Sequence of chain 1.A:
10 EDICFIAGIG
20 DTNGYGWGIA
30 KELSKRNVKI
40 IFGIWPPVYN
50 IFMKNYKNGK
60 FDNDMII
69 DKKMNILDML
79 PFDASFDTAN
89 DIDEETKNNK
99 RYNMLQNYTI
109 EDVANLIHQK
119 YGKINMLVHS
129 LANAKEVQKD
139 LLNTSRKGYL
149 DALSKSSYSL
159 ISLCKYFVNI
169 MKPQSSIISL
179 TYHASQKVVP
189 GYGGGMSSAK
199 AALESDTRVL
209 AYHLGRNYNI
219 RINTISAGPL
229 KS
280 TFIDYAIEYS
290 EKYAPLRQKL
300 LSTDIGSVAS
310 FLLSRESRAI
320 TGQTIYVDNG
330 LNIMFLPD

Binding-site contacts:
Ligand atom C16 contacts residue ALA130 of chain 1.A at 3.1 Å (hydrophobic).
Ligand atom C26 contacts residue ILE282 of chain 1.A at 3.9 Å (hydrophobic).
Ligand atom N24 contacts residue TYR190 of chain 1.A at 4.0 Å.
Ligand atom C15 contacts residue ALA130 of chain 1.A at 3.7 Å (hydrophobic).
Ligand atom C25 contacts residue TYR180 of chain 1.A at 3.5 Å (hydrophobic).
Ligand atom O22 contacts residue TYR190 of chain 1.A at 2.7 Å (h-bond).
Ligand atom CL1 contacts residue ALA132 of chain 1.A at 2.7 Å.
Ligand atom C1 contacts residue NAD1 of chain 1.C at 3.8 Å.
Ligand atom C28 contacts residue ALA285 of chain 1.A at 4.1 Å (hydrophobic).
Ligand atom CL2 contacts residue ALA130 of chain 1.A at 3.6 Å.
Ligand atom C1 contacts residue TYR190 of chain 1.A at 3.4 Å (hydrophobic).
Ligand atom CL1 contacts residue ASN131 of chain 1.A at 3.4 Å.
Ligand atom C16 contacts residue ASN131 of chain 1.A at 4.1 Å.
Ligand atom C7 contacts residue TYR180 of chain 1.A at 3.4 Å (hydrophobic).
Ligand atom C6 contacts residue TYR190 of chain 1.A at 2.9 Å (hydrophobic).
Ligand atom C4 contacts residue NAD1 of chain 1.C at 3.1 Å.
Ligand atom C25 contacts residue VAL187 of chain 1.A at 4.0 Å (hydrophobic).
Ligand atom C3 contacts residue NAD1 of chain 1.C at 3.5 Å.
Ligand atom C2 contacts residue NAD1 of chain 1.C at 3.9 Å.
Ligand atom O22 contacts residue NAD1 of chain 1.C at 2.8 Å (h-bond).
Ligand atom C5 contacts residue TYR190 of chain 1.A at 3.7 Å (hydrophobic).
Ligand atom C7 contacts residue TYR190 of chain 1.A at 4.1 Å (hydrophobic).
Ligand atom C5 contacts residue NAD1 of chain 1.C at 3.5 Å.
Ligand atom C6 contacts residue NAD1 of chain 1.C at 3.7 Å.
Ligand atom C27 contacts residue ALA285 of chain 1.A at 3.5 Å (hydrophobic).
Ligand atom C27 contacts residue PHE281 of chain 1.A at 3.5 Å (hydrophobic).
Ligand atom C22 contacts residue VAL135 of chain 1.A at 3.7 Å (hydrophobic).
Ligand atom CL1 contacts residue VAL135 of chain 1.A at 3.9 Å.
Ligand atom CL2 contacts residue NAD1 of chain 1.C at 3.4 Å.
Ligand atom C23 contacts residue TYR180 of chain 1.A at 3.6 Å (hydrophobic).
Ligand atom C4 contacts residue ILE282 of chain 1.A at 4.2 Å (hydrophobic).
Ligand atom C17 contacts residue ALA130 of chain 1.A at 4.1 Å (hydrophobic).
Ligand atom O13 contacts residue NAD1 of chain 1.C at 4.1 Å.
Ligand atom C28 contacts residue ILE282 of chain 1.A at 3.3 Å (hydrophobic).
Ligand atom C27 contacts residue ILE282 of chain 1.A at 3.1 Å (hydrophobic).
Ligand atom N24 contacts residue TYR180 of chain 1.A at 2.9 Å (h-bond).
Ligand atom C26 contacts residue ALA285 of chain 1.A at 3.4 Å (hydrophobic).
Ligand atom C26 contacts residue PHE281 of chain 1.A at 3.3 Å (hydrophobic).
Ligand atom C7 contacts residue NAD1 of chain 1.C at 3.6 Å.
Ligand atom C25 contacts residue ALA285 of chain 1.A at 3.9 Å (hydrophobic).

A protein and the small-molecule ligand that binds it are described below.
Small molecule (SMILES): Oc1cc(Cc2ccccn2)ccc1Oc1ccc(Cl)cc1Cl